This small molecule binds to this protein.
Small molecule (SMILES): CC(=O)N[C@@H]1[C@@H](O)[C@H](O)[C@@H](CO)O[C@H]1O

Binding-site contacts:
Ligand atom O7 contacts residue ASN179 of chain 1.A at 3.3 Å (h-bond).
Ligand atom O5 contacts residue ASN179 of chain 1.A at 2.4 Å (h-bond).
Ligand atom C1 contacts residue ASN179 of chain 1.A at 1.4 Å.
Ligand atom O4 contacts residue LYS303 of chain 1.A at 3.5 Å.
Ligand atom O6 contacts residue GLU200 of chain 1.A at 2.8 Å (salt-bridge).
Ligand atom C5 contacts residue ASN179 of chain 1.A at 3.7 Å.
Ligand atom C3 contacts residue ASN179 of chain 1.A at 3.8 Å.
Ligand atom C2 contacts residue ASN179 of chain 1.A at 2.4 Å.
Ligand atom C4 contacts residue LYS303 of chain 1.A at 4.5 Å.
Ligand atom O6 contacts residue TYR198 of chain 1.A at 3.8 Å.
Ligand atom C6 contacts residue TYR198 of chain 1.A at 3.9 Å (hydrophobic).
Ligand atom C8 contacts residue GLU177 of chain 1.A at 4.4 Å.
Ligand atom N2 contacts residue VAL307 of chain 1.A at 4.3 Å.
Ligand atom C8 contacts residue ASN179 of chain 1.A at 4.2 Å.
Ligand atom C5 contacts residue LYS303 of chain 1.A at 4.2 Å.
Ligand atom C7 contacts residue VAL307 of chain 1.A at 4.4 Å (hydrophobic).
Ligand atom C4 contacts residue ASN179 of chain 1.A at 4.2 Å.
Ligand atom O5 contacts residue GLU200 of chain 1.A at 3.9 Å.
Ligand atom C6 contacts residue GLU200 of chain 1.A at 3.9 Å.
Ligand atom C5 contacts residue THR181 of chain 1.A at 3.7 Å.
Ligand atom C8 contacts residue VAL307 of chain 1.A at 3.9 Å (hydrophobic).
Ligand atom C7 contacts residue ASN179 of chain 1.A at 3.2 Å.
Ligand atom C5 contacts residue ASN305 of chain 1.A at 4.4 Å.
Ligand atom C1 contacts residue ASN305 of chain 1.A at 4.0 Å.
Ligand atom C1 contacts residue THR181 of chain 1.A at 4.3 Å.
Ligand atom C6 contacts residue LYS303 of chain 1.A at 4.1 Å.
Ligand atom C6 contacts residue THR181 of chain 1.A at 3.7 Å.
Ligand atom N2 contacts residue ASN179 of chain 1.A at 2.8 Å (h-bond).
Ligand atom O5 contacts residue THR181 of chain 1.A at 3.7 Å.
Ligand atom O5 contacts residue ASN305 of chain 1.A at 4.3 Å.

Sequence of chain 1.A:
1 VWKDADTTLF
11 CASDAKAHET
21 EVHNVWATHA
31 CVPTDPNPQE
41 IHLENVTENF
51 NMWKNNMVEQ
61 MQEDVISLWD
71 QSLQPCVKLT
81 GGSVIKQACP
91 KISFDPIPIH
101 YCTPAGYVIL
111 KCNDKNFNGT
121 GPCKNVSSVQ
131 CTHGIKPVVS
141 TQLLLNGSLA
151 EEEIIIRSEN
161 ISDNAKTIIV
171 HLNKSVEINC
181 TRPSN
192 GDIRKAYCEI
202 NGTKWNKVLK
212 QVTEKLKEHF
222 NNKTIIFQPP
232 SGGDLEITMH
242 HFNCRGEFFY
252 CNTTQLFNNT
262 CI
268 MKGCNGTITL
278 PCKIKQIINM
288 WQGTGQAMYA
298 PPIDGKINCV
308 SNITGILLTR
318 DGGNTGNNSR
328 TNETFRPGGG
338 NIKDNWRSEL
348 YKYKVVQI